Binding-site contacts:
Ligand atom C10 contacts residue MG1 of chain 2.C at 3.1 Å.
Ligand atom C31 contacts residue ASP220 of chain 2.A at 3.4 Å.
Ligand atom C23 contacts residue ASN47 of chain 2.A at 3.1 Å.
Ligand atom N07 contacts residue ASN47 of chain 2.A at 3.7 Å.
Ligand atom C10 contacts residue ASN47 of chain 2.A at 3.6 Å.
Ligand atom O27 contacts residue VAL9 of chain 2.B at 3.5 Å.
Ligand atom C24 contacts residue ILE173 of chain 2.A at 3.6 Å (hydrophobic).
Ligand atom O14 contacts residue MG1 of chain 2.C at 2.1 Å.
Ligand atom O27 contacts residue LYS127 of chain 2.A at 3.1 Å.
Ligand atom O09 contacts residue ASN47 of chain 2.A at 3.3 Å.
Ligand atom C02 contacts residue ILE173 of chain 2.A at 3.6 Å (hydrophobic).
Ligand atom O28 contacts residue LYS127 of chain 2.A at 2.9 Å (salt-bridge).
Ligand atom O03 contacts residue ARG46 of chain 2.A at 3.4 Å (salt-bridge).
Ligand atom C05 contacts residue ASN47 of chain 2.A at 3.7 Å.
Ligand atom N26 contacts residue LYS127 of chain 2.A at 3.6 Å.
Ligand atom O11 contacts residue MG1 of chain 2.C at 2.2 Å.
Ligand atom C13 contacts residue MG1 of chain 2.C at 3.0 Å.
Ligand atom C21 contacts residue ASP220 of chain 2.A at 3.4 Å.
Ligand atom C29 contacts residue ILE173 of chain 2.A at 3.7 Å (hydrophobic).
Ligand atom C12 contacts residue MG1 of chain 2.C at 3.3 Å.
Ligand atom C18 contacts residue LEU223 of chain 2.A at 3.7 Å (hydrophobic).
Ligand atom C02 contacts residue CYS43 of chain 2.A at 3.5 Å (hydrophobic).
Ligand atom N07 contacts residue ASP220 of chain 2.A at 3.7 Å.
Ligand atom C33 contacts residue ILE173 of chain 2.A at 3.7 Å (hydrophobic).
Ligand atom C02 contacts residue ARG46 of chain 2.A at 3.5 Å.
Ligand atom O01 contacts residue GLU120 of chain 2.A at 3.1 Å.
Ligand atom N26 contacts residue ILE173 of chain 2.A at 3.8 Å.
Ligand atom O03 contacts residue PHE124 of chain 2.A at 3.4 Å.
Ligand atom O01 contacts residue ARG46 of chain 2.A at 3.0 Å (salt-bridge).
Ligand atom C25 contacts residue ILE173 of chain 2.A at 3.4 Å (hydrophobic).
Ligand atom O27 contacts residue GLY176 of chain 2.A at 3.5 Å.
Ligand atom O03 contacts residue CYS43 of chain 2.A at 3.5 Å (h-bond).
Ligand atom O34 contacts residue GLU120 of chain 2.A at 2.9 Å (salt-bridge).
Ligand atom C20 contacts residue ASP220 of chain 2.A at 3.5 Å.
Ligand atom O01 contacts residue ILE173 of chain 2.A at 3.7 Å.
Ligand atom C04 contacts residue ILE173 of chain 2.A at 3.6 Å (hydrophobic).
Ligand atom C08 contacts residue ASN47 of chain 2.A at 3.3 Å.
Ligand atom O34 contacts residue ILE173 of chain 2.A at 3.7 Å.
Ligand atom C19 contacts residue ASP220 of chain 2.A at 3.8 Å.
Ligand atom O03 contacts residue ASN47 of chain 2.A at 3.1 Å (h-bond).

This small molecule binds to this protein.
Small molecule (SMILES): O=C(C1=C(O)C(=O)N(c2ccc(O)c(C(=O)O)c2)[C@@H]1c1ccc([N+2](=O)=O)cc1)c1ccccc1

Sequence of chain 2.A:
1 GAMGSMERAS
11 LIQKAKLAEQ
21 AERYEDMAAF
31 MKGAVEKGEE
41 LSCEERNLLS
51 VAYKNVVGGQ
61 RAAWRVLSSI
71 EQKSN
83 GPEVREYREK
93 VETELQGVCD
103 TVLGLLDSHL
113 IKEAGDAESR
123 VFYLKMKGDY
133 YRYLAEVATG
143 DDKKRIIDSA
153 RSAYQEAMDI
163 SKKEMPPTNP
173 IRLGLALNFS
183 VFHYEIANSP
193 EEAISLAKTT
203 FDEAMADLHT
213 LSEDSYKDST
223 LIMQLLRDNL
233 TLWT

Sequence of chain 2.B:
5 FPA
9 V